Sequence of chain 1.C:
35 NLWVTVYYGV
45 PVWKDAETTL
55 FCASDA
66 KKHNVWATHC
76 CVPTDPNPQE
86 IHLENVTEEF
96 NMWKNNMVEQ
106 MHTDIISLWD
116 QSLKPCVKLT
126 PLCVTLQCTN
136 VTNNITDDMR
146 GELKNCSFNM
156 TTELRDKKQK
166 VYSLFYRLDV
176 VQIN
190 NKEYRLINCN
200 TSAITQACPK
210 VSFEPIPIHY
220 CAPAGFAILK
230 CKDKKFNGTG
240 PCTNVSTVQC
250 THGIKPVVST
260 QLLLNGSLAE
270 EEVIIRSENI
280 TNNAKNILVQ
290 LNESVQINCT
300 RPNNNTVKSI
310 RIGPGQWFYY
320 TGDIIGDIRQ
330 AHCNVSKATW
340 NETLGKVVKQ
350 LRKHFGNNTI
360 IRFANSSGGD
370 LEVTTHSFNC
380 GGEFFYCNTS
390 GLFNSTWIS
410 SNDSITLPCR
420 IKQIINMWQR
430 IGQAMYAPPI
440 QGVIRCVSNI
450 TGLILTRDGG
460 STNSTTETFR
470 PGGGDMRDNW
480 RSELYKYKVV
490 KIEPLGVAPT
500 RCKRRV

Sequence of chain 1.D:
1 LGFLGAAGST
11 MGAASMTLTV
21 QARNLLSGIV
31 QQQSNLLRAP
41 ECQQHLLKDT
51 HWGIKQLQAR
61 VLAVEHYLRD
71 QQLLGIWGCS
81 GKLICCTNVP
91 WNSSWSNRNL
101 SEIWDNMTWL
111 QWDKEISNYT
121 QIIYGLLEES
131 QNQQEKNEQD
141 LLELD

Binding-site contacts:
Ligand atom C7 contacts residue GLY8 of chain 1.D at 3.7 Å.
Ligand atom C7 contacts residue ASN90 of chain 1.C at 3.5 Å.
Ligand atom C2 contacts residue GLU89 of chain 1.C at 4.1 Å.
Ligand atom C8 contacts residue GLY8 of chain 1.D at 3.8 Å.
Ligand atom N2 contacts residue GLU89 of chain 1.C at 3.5 Å (salt-bridge).
Ligand atom C1 contacts residue ASN90 of chain 1.C at 1.5 Å.
Ligand atom O7 contacts residue ASN90 of chain 1.C at 3.9 Å.
Ligand atom O5 contacts residue ASN90 of chain 1.C at 2.5 Å (h-bond).
Ligand atom C2 contacts residue ASN90 of chain 1.C at 2.5 Å.
Ligand atom C4 contacts residue ASN90 of chain 1.C at 4.3 Å.
Ligand atom C7 contacts residue GLU89 of chain 1.C at 4.2 Å.
Ligand atom C7 contacts residue SER9 of chain 1.D at 4.2 Å.
Ligand atom C8 contacts residue GLU89 of chain 1.C at 3.7 Å.
Ligand atom C1 contacts residue GLU89 of chain 1.C at 4.3 Å.
Ligand atom O7 contacts residue GLY8 of chain 1.D at 3.2 Å (h-bond).
Ligand atom C3 contacts residue ASN90 of chain 1.C at 3.9 Å.
Ligand atom C5 contacts residue ASN90 of chain 1.C at 3.8 Å.
Ligand atom O7 contacts residue SER9 of chain 1.D at 3.5 Å.
Ligand atom N2 contacts residue ASN90 of chain 1.C at 2.8 Å (h-bond).
Ligand atom C3 contacts residue GLU89 of chain 1.C at 4.1 Å.
Ligand atom C8 contacts residue SER9 of chain 1.D at 3.6 Å.
Ligand atom O7 contacts residue THR10 of chain 1.D at 4.5 Å.

A small-molecule ligand and the protein it binds are described below.
Small molecule (SMILES): CC(=O)N[C@@H]1[C@@H](O)[C@H](O)[C@@H](CO)O[C@H]1O